The protein below binds the small molecule below.
Small molecule (SMILES): CCOC(=O)c1ccc(OCCCCC2CCN(c3ccc(C)nn3)CC2)cc1

Sequence of chain 57.D:
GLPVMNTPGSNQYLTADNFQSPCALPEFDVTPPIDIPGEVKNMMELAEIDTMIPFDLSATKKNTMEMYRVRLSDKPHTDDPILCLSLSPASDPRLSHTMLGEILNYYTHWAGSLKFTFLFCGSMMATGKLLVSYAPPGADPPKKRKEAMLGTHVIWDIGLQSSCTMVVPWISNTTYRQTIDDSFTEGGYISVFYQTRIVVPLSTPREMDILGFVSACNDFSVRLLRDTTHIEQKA

Binding-site contacts:
Ligand atom C3 contacts residue ALA24 of chain 57.D at 3.5 Å (hydrophobic).
Ligand atom C15 contacts residue MET132 of chain 57.B at 3.6 Å (hydrophobic).
Ligand atom C14 contacts residue MET132 of chain 57.B at 3.5 Å (hydrophobic).
Ligand atom C20 contacts residue TYR112 of chain 57.B at 3.4 Å (hydrophobic).
Ligand atom O16 contacts residue MET132 of chain 57.B at 3.6 Å.
Ligand atom N6 contacts residue VAL196 of chain 57.B at 3.8 Å.
Ligand atom C5 contacts residue ILE194 of chain 57.B at 3.8 Å (hydrophobic).
Ligand atom C23 contacts residue PHE237 of chain 57.B at 3.8 Å (hydrophobic).
Ligand atom N3 contacts residue LEU240 of chain 57.B at 3.4 Å.
Ligand atom C19 contacts residue PHE237 of chain 57.B at 3.5 Å (hydrophobic).
Ligand atom C4 contacts residue TYR159 of chain 57.B at 3.7 Å (hydrophobic).
Ligand atom C8 contacts residue TYR159 of chain 57.B at 3.5 Å (hydrophobic).
Ligand atom C3 contacts residue TYR159 of chain 57.B at 3.7 Å (hydrophobic).
Ligand atom C21 contacts residue TYR112 of chain 57.B at 3.4 Å (hydrophobic).
Ligand atom C7 contacts residue TYR159 of chain 57.B at 3.7 Å (hydrophobic).
Ligand atom N4 contacts residue LEU240 of chain 57.B at 3.3 Å.
Ligand atom C18 contacts residue PHE237 of chain 57.B at 3.8 Å (hydrophobic).
Ligand atom O25 contacts residue THR111 of chain 57.B at 3.4 Å (h-bond).
Ligand atom C12 contacts residue VAL199 of chain 57.B at 3.7 Å (hydrophobic).
Ligand atom C5 contacts residue TYR159 of chain 57.B at 3.7 Å (hydrophobic).
Ligand atom C4 contacts residue ALA24 of chain 57.D at 3.5 Å (hydrophobic).
Ligand atom C21 contacts residue PHE237 of chain 57.B at 3.7 Å (hydrophobic).
Ligand atom C26 contacts residue LYS113 of chain 57.B at 3.7 Å.
Ligand atom C11 contacts residue LEU134 of chain 57.B at 3.8 Å (hydrophobic).
Ligand atom O24 contacts residue TYR112 of chain 57.B at 3.8 Å.
Ligand atom C3 contacts residue PRO181 of chain 57.B at 3.7 Å (hydrophobic).
Ligand atom C27 contacts residue ASP236 of chain 57.B at 3.6 Å.
Ligand atom C20 contacts residue PHE237 of chain 57.B at 3.4 Å (hydrophobic).
Ligand atom C13 contacts residue MET132 of chain 57.B at 3.8 Å (hydrophobic).
Ligand atom O25 contacts residue TYR112 of chain 57.B at 3.4 Å.
Ligand atom C13 contacts residue PHE237 of chain 57.B at 3.7 Å (hydrophobic).
Ligand atom C14 contacts residue VAL199 of chain 57.B at 3.8 Å (hydrophobic).
Ligand atom C23 contacts residue TYR112 of chain 57.B at 3.3 Å (hydrophobic).
Ligand atom C7 contacts residue VAL196 of chain 57.B at 3.5 Å (hydrophobic).
Ligand atom C4 contacts residue ILE194 of chain 57.B at 3.8 Å (hydrophobic).
Ligand atom C1 contacts residue ILE183 of chain 57.B at 3.5 Å (hydrophobic).
Ligand atom C8 contacts residue VAL196 of chain 57.B at 3.7 Å (hydrophobic).
Ligand atom C26 contacts residue THR111 of chain 57.B at 3.6 Å.
Ligand atom C1 contacts residue ILE157 of chain 57.B at 3.4 Å (hydrophobic).
Ligand atom C10 contacts residue MET132 of chain 57.B at 3.7 Å (hydrophobic).

Sequence of chain 57.B:
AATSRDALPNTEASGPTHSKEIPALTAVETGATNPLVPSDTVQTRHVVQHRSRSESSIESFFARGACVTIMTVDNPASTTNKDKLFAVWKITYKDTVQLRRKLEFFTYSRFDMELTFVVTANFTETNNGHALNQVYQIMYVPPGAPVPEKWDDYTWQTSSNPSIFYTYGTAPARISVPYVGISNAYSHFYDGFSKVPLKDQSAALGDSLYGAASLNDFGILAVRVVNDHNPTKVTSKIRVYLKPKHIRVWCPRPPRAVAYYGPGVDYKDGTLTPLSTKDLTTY